This small molecule binds to this protein.
Small molecule (SMILES): CC(=O)N[C@H]1[C@H](O[C@H]2[C@H](O)[C@@H](NC(C)=O)CO[C@@H]2CO)O[C@H](CO)[C@@H](O)[C@@H]1O

Sequence of chain 1.G:
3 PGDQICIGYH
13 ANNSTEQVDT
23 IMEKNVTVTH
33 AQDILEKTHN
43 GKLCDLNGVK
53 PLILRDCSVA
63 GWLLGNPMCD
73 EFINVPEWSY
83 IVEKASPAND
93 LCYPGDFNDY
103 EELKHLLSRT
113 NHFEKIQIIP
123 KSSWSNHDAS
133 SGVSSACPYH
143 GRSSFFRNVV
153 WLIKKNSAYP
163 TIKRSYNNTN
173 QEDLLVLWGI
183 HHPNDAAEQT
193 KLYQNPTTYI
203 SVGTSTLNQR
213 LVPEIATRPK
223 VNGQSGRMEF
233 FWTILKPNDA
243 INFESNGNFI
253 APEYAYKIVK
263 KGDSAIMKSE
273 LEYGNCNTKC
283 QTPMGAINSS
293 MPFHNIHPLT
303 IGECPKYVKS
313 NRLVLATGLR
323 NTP

Binding-site contacts:
Ligand atom C7 contacts residue ASN169 of chain 1.I at 3.3 Å.
Ligand atom C5 contacts residue ASN240 of chain 1.I at 3.8 Å.
Ligand atom O5 contacts residue ASN169 of chain 1.I at 2.4 Å (h-bond).
Ligand atom C1 contacts residue ASN240 of chain 1.I at 3.7 Å.
Ligand atom C8 contacts residue PRO221 of chain 1.G at 3.5 Å (hydrophobic).
Ligand atom C4 contacts residue ASN240 of chain 1.I at 4.0 Å.
Ligand atom O5 contacts residue ASN240 of chain 1.I at 4.3 Å.
Ligand atom C2 contacts residue ASN240 of chain 1.I at 3.7 Å.
Ligand atom O4 contacts residue ASN240 of chain 1.I at 3.4 Å (h-bond).
Ligand atom O7 contacts residue ALA242 of chain 1.I at 3.7 Å.
Ligand atom N2 contacts residue ASN169 of chain 1.I at 3.0 Å (h-bond).
Ligand atom C3 contacts residue ASN240 of chain 1.I at 3.6 Å.
Ligand atom C8 contacts residue ALA242 of chain 1.I at 3.7 Å (hydrophobic).
Ligand atom N2 contacts residue ASN240 of chain 1.I at 3.1 Å (h-bond).
Ligand atom C3 contacts residue ASN169 of chain 1.I at 3.9 Å.
Ligand atom C1 contacts residue ASN169 of chain 1.I at 1.4 Å.
Ligand atom C8 contacts residue ASN240 of chain 1.I at 4.1 Å.
Ligand atom C7 contacts residue ASN240 of chain 1.I at 4.0 Å.
Ligand atom C7 contacts residue ALA242 of chain 1.I at 3.9 Å (hydrophobic).
Ligand atom O7 contacts residue ASN240 of chain 1.I at 3.1 Å (h-bond).
Ligand atom C5 contacts residue ASN169 of chain 1.I at 3.7 Å.
Ligand atom C7 contacts residue ASP241 of chain 1.I at 4.5 Å.
Ligand atom C4 contacts residue ASN169 of chain 1.I at 4.3 Å.
Ligand atom C8 contacts residue ASP241 of chain 1.I at 3.8 Å.
Ligand atom C2 contacts residue ASN169 of chain 1.I at 2.6 Å.
Ligand atom O3 contacts residue ASN240 of chain 1.I at 4.1 Å.
Ligand atom O7 contacts residue ASN169 of chain 1.I at 3.1 Å (h-bond).

Sequence of chain 1.I:
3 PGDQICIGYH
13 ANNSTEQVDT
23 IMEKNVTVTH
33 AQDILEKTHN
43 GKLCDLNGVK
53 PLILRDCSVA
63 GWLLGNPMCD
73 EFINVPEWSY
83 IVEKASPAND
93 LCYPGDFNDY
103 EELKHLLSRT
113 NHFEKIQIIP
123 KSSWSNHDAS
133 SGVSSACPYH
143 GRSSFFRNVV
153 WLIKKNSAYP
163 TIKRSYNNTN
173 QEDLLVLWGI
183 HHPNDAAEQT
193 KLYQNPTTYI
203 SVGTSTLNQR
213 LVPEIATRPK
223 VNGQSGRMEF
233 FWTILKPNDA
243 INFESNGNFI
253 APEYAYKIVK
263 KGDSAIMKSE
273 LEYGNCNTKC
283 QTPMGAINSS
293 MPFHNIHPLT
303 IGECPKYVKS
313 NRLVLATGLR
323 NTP